A small-molecule ligand and the protein it binds are described below.
Small molecule (SMILES): Nc1ncnc2c1ncn2[C@@H]1O[C@H](COP(=O)(O)OP(=O)(O)OP(O)(O)=S)[C@@H](O)[C@H]1O

Sequence of chain 1.A:
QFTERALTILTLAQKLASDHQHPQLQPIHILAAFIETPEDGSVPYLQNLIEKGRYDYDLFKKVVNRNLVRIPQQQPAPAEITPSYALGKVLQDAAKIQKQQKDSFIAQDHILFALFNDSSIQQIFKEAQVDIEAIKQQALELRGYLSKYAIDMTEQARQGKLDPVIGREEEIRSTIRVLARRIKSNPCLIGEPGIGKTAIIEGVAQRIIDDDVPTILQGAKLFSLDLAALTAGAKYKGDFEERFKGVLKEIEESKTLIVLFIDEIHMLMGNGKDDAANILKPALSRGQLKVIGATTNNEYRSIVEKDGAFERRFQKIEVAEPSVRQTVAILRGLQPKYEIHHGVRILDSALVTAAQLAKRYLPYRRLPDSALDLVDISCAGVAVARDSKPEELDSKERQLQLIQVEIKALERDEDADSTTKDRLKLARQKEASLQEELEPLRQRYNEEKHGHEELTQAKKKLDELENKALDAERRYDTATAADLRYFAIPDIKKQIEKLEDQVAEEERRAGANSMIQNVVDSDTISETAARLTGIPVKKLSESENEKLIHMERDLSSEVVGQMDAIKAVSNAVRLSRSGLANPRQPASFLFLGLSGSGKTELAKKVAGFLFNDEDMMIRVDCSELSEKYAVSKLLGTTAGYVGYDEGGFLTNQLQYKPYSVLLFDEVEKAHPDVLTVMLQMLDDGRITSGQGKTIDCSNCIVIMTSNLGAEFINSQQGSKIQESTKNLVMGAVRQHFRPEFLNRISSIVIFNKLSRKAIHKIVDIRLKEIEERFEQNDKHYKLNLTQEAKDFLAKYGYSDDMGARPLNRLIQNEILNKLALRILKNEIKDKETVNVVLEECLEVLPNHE

Binding-site contacts:
Ligand atom O1B contacts residue THR621 of chain 1.A at 3.0 Å (h-bond).
Ligand atom C4 contacts residue ILE783 of chain 1.A at 3.4 Å (hydrophobic).
Ligand atom O2' contacts residue GLU622 of chain 1.A at 3.7 Å.
Ligand atom O3A contacts residue GLY617 of chain 1.A at 3.6 Å.
Ligand atom C8 contacts residue GLY617 of chain 1.A at 3.2 Å.
Ligand atom C4' contacts residue ALA825 of chain 1.A at 3.5 Å (hydrophobic).
Ligand atom N7 contacts residue GLY617 of chain 1.A at 3.7 Å.
Ligand atom C5' contacts residue GLY617 of chain 1.A at 3.2 Å.
Ligand atom C8 contacts residue TYR819 of chain 1.A at 3.1 Å (hydrophobic).
Ligand atom C2' contacts residue GLU622 of chain 1.A at 3.6 Å.
Ligand atom O2A contacts residue SER618 of chain 1.A at 3.3 Å (h-bond).
Ligand atom C6 contacts residue SER618 of chain 1.A at 3.6 Å.
Ligand atom C5 contacts residue ILE783 of chain 1.A at 3.6 Å (hydrophobic).
Ligand atom O1A contacts residue THR621 of chain 1.A at 2.7 Å (h-bond).
Ligand atom N1 contacts residue VAL580 of chain 1.A at 3.7 Å.
Ligand atom C3' contacts residue GLU622 of chain 1.A at 3.6 Å.
Ligand atom C2 contacts residue ILE783 of chain 1.A at 3.7 Å (hydrophobic).
Ligand atom N7 contacts residue SER618 of chain 1.A at 3.2 Å (h-bond).
Ligand atom N3 contacts residue ILE783 of chain 1.A at 3.5 Å.
Ligand atom N6 contacts residue GLN583 of chain 1.A at 3.7 Å.
Ligand atom N6 contacts residue SER618 of chain 1.A at 3.5 Å (h-bond).
Ligand atom C5 contacts residue SER618 of chain 1.A at 3.5 Å.
Ligand atom C2 contacts residue VAL581 of chain 1.A at 3.8 Å (hydrophobic).
Ligand atom O2B contacts residue SER616 of chain 1.A at 3.7 Å.
Ligand atom C1' contacts residue ALA825 of chain 1.A at 3.7 Å (hydrophobic).
Ligand atom N7 contacts residue TYR819 of chain 1.A at 3.1 Å (h-bond).
Ligand atom O4' contacts residue GLY824 of chain 1.A at 3.5 Å.
Ligand atom N6 contacts residue VAL581 of chain 1.A at 2.7 Å (h-bond).
Ligand atom C6 contacts residue VAL581 of chain 1.A at 3.6 Å (hydrophobic).
Ligand atom O2B contacts residue GLY617 of chain 1.A at 2.8 Å (h-bond).
Ligand atom S1G contacts residue MET823 of chain 1.A at 3.1 Å (h-bond).
Ligand atom O2A contacts residue GLY617 of chain 1.A at 3.4 Å.
Ligand atom O2A contacts residue LYS620 of chain 1.A at 3.6 Å.
Ligand atom O2A contacts residue GLY619 of chain 1.A at 2.8 Å (h-bond).
Ligand atom O2' contacts residue ARG787 of chain 1.A at 2.8 Å (salt-bridge).
Ligand atom O4' contacts residue ALA825 of chain 1.A at 2.8 Å (h-bond).
Ligand atom O3' contacts residue ARG787 of chain 1.A at 3.0 Å (salt-bridge).
Ligand atom N1 contacts residue VAL581 of chain 1.A at 3.0 Å (h-bond).
Ligand atom O3G contacts residue MET823 of chain 1.A at 3.5 Å.
Ligand atom C5' contacts residue GLY619 of chain 1.A at 3.6 Å.